Sequence of chain 1.A:
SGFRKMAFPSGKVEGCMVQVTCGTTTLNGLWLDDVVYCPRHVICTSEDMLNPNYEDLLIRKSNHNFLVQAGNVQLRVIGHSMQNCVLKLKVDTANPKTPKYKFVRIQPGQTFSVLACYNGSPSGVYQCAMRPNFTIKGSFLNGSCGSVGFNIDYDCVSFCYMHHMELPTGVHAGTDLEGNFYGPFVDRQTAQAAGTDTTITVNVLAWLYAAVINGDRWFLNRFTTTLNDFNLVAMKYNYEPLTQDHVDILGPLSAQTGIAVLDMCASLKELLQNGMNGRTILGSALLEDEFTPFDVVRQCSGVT

This small molecule binds to this protein.
Small molecule (SMILES): Cc1ccncc1NC(=O)[C@H](CO)c1cccc(Cl)c1

Binding-site contacts:
Ligand atom O contacts residue GLU166 of chain 1.A at 3.3 Å (salt-bridge).
Ligand atom C3 contacts residue GLU166 of chain 1.A at 3.5 Å.
Ligand atom C2 contacts residue ASN142 of chain 1.A at 3.6 Å.
Ligand atom C contacts residue ASN142 of chain 1.A at 3.9 Å.
Ligand atom C14 contacts residue HIS164 of chain 1.A at 3.3 Å.
Ligand atom CL contacts residue ASP187 of chain 1.A at 3.2 Å.
Ligand atom C11 contacts residue GLN189 of chain 1.A at 3.5 Å.
Ligand atom C4 contacts residue HIS163 of chain 1.A at 3.2 Å.
Ligand atom C12 contacts residue MET165 of chain 1.A at 3.7 Å (hydrophobic).
Ligand atom N1 contacts residue CYS145 of chain 1.A at 3.6 Å (h-bond).
Ligand atom C2 contacts residue GLU166 of chain 1.A at 3.4 Å.
Ligand atom CL contacts residue HIS164 of chain 1.A at 3.7 Å.
Ligand atom C12 contacts residue ARG188 of chain 1.A at 3.7 Å.
Ligand atom N contacts residue HIS163 of chain 1.A at 2.8 Å (h-bond).
Ligand atom O1 contacts residue ASN142 of chain 1.A at 3.3 Å (h-bond).
Ligand atom C2 contacts residue PHE140 of chain 1.A at 3.9 Å (hydrophobic).
Ligand atom C2 contacts residue LEU141 of chain 1.A at 3.5 Å (hydrophobic).
Ligand atom C13 contacts residue MET165 of chain 1.A at 3.7 Å (hydrophobic).
Ligand atom N contacts residue GLU166 of chain 1.A at 3.8 Å.
Ligand atom C13 contacts residue HIS164 of chain 1.A at 3.9 Å.
Ligand atom C3 contacts residue LEU141 of chain 1.A at 3.6 Å (hydrophobic).
Ligand atom C3 contacts residue PHE140 of chain 1.A at 3.2 Å (hydrophobic).
Ligand atom C4 contacts residue GLU166 of chain 1.A at 3.9 Å.
Ligand atom N contacts residue PHE140 of chain 1.A at 3.6 Å.
Ligand atom C1 contacts residue GLU166 of chain 1.A at 3.9 Å.
Ligand atom CL contacts residue MET165 of chain 1.A at 3.8 Å.
Ligand atom C12 contacts residue ASP187 of chain 1.A at 4.0 Å.
Ligand atom C11 contacts residue ARG188 of chain 1.A at 3.8 Å.
Ligand atom C4 contacts residue CYS145 of chain 1.A at 3.8 Å (hydrophobic).
Ligand atom N contacts residue LEU141 of chain 1.A at 3.9 Å.
Ligand atom C1 contacts residue ASN142 of chain 1.A at 3.9 Å.
Ligand atom C13 contacts residue MET49 of chain 1.A at 3.8 Å (hydrophobic).
Ligand atom N contacts residue SER144 of chain 1.A at 3.7 Å.
Ligand atom C14 contacts residue MET165 of chain 1.A at 4.0 Å (hydrophobic).
Ligand atom CL contacts residue HIS41 of chain 1.A at 3.4 Å.
Ligand atom C10 contacts residue GLN189 of chain 1.A at 3.3 Å.
Ligand atom C5 contacts residue CYS145 of chain 1.A at 4.0 Å (hydrophobic).
Ligand atom C12 contacts residue MET49 of chain 1.A at 3.4 Å (hydrophobic).
Ligand atom C14 contacts residue HIS41 of chain 1.A at 3.8 Å.
Ligand atom C11 contacts residue MET49 of chain 1.A at 3.7 Å (hydrophobic).